Sequence of chain 1.B:
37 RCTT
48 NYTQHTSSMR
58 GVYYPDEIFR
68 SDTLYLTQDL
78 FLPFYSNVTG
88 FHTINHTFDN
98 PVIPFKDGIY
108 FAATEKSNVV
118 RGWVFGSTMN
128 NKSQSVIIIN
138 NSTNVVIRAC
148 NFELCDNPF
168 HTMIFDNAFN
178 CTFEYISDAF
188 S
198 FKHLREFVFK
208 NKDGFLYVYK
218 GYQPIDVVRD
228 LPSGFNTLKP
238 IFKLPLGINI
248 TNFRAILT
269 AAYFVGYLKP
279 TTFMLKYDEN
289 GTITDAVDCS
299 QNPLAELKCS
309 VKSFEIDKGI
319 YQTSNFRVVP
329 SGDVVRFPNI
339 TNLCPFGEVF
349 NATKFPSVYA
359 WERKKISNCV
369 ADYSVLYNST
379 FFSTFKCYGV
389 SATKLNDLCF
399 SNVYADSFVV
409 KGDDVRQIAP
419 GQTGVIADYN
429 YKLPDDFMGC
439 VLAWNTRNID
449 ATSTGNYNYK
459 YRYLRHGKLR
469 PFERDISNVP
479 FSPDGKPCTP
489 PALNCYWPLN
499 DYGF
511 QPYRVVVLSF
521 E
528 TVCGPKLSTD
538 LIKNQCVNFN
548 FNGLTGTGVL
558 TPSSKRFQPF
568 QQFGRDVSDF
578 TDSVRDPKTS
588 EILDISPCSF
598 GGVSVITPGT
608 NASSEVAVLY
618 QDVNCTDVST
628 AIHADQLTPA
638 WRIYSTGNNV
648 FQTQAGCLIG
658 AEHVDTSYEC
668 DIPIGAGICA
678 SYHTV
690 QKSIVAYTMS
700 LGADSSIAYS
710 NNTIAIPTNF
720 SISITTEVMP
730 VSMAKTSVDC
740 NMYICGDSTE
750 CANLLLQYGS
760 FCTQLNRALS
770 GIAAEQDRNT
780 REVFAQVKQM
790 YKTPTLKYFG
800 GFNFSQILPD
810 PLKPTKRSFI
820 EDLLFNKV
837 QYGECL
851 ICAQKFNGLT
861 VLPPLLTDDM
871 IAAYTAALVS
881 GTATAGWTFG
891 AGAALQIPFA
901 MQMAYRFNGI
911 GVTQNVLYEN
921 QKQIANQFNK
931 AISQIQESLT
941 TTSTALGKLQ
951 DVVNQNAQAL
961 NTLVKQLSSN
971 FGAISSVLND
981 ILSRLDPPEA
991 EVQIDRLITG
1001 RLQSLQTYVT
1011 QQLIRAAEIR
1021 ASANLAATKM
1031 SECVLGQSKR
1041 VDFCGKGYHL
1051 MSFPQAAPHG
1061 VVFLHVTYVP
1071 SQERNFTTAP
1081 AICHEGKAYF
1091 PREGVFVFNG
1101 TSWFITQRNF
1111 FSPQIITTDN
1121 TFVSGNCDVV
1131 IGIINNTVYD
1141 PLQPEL

Binding-site contacts:
Ligand atom C8 contacts residue ASN246 of chain 1.B at 4.0 Å.
Ligand atom C7 contacts residue ASN246 of chain 1.B at 3.3 Å.
Ligand atom C4 contacts residue ASN246 of chain 1.B at 4.1 Å.
Ligand atom C3 contacts residue ASN246 of chain 1.B at 3.7 Å.
Ligand atom C1 contacts residue ASN246 of chain 1.B at 1.4 Å.
Ligand atom N2 contacts residue ASN246 of chain 1.B at 2.8 Å (h-bond).
Ligand atom O7 contacts residue ASN246 of chain 1.B at 3.4 Å (h-bond).
Ligand atom O5 contacts residue ASN246 of chain 1.B at 2.4 Å (h-bond).
Ligand atom C5 contacts residue ASN246 of chain 1.B at 3.7 Å.
Ligand atom C2 contacts residue ASN246 of chain 1.B at 2.4 Å.

A protein and the small-molecule ligand that binds it are described below.
Small molecule (SMILES): CC(=O)N[C@@H]1[C@@H](O)[C@H](O)[C@@H](CO)O[C@H]1O